Sequence of chain 1.B:
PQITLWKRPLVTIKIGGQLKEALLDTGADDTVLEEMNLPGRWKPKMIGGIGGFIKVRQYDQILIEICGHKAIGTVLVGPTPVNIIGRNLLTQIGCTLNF

Sequence of chain 1.A:
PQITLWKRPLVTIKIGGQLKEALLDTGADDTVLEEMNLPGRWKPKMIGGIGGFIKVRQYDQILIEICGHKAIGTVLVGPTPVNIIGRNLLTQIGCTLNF

Binding-site contacts:
Ligand atom C1 contacts residue ASP30 of chain 1.A at 3.3 Å.
Ligand atom O9 contacts residue ILE84 of chain 1.A at 3.8 Å.
Ligand atom O10 contacts residue ILE50 of chain 1.B at 3.1 Å.
Ligand atom C16 contacts residue ASP25 of chain 1.A at 3.0 Å.
Ligand atom C19 contacts residue GLY27 of chain 1.B at 3.8 Å.
Ligand atom O26 contacts residue ASP29 of chain 1.B at 3.2 Å (salt-bridge).
Ligand atom O9 contacts residue ILE50 of chain 1.B at 3.7 Å.
Ligand atom O18 contacts residue ALA28 of chain 1.B at 3.7 Å.
Ligand atom O26 contacts residue ASP30 of chain 1.B at 3.0 Å (salt-bridge).
Ligand atom O18 contacts residue ASP25 of chain 1.A at 2.5 Å (salt-bridge).
Ligand atom C6 contacts residue GLY48 of chain 1.A at 3.3 Å.
Ligand atom C34 contacts residue PRO81 of chain 1.A at 3.7 Å (hydrophobic).
Ligand atom C32 contacts residue GLY27 of chain 1.B at 3.7 Å.
Ligand atom C12 contacts residue GLY27 of chain 1.A at 3.5 Å.
Ligand atom C13 contacts residue ASP25 of chain 1.B at 3.8 Å.
Ligand atom C4 contacts residue ALA28 of chain 1.A at 3.4 Å (hydrophobic).
Ligand atom C17 contacts residue ASP25 of chain 1.B at 3.2 Å.
Ligand atom O23 contacts residue ALA28 of chain 1.B at 3.4 Å.
Ligand atom C34 contacts residue GLY49 of chain 1.B at 3.7 Å.
Ligand atom C19 contacts residue ASP25 of chain 1.A at 3.8 Å.
Ligand atom O28 contacts residue ALA28 of chain 1.B at 3.8 Å.
Ligand atom C32 contacts residue ASP25 of chain 1.A at 3.2 Å.
Ligand atom C32 contacts residue ILE84 of chain 1.A at 3.8 Å (hydrophobic).
Ligand atom O18 contacts residue ASP25 of chain 1.B at 2.5 Å (salt-bridge).
Ligand atom O26 contacts residue ALA28 of chain 1.B at 3.8 Å.
Ligand atom O10 contacts residue GLY49 of chain 1.A at 3.4 Å.
Ligand atom C31 contacts residue GLY48 of chain 1.B at 3.3 Å.
Ligand atom C3 contacts residue ASP30 of chain 1.A at 3.3 Å.
Ligand atom C3 contacts residue ALA28 of chain 1.A at 3.5 Å (hydrophobic).
Ligand atom C30 contacts residue GLY48 of chain 1.B at 3.1 Å.
Ligand atom C34 contacts residue ILE50 of chain 1.B at 3.8 Å (hydrophobic).
Ligand atom N20 contacts residue GLY27 of chain 1.B at 2.9 Å (h-bond).
Ligand atom O1 contacts residue ASP30 of chain 1.A at 3.2 Å (salt-bridge).
Ligand atom C3 contacts residue VAL32 of chain 1.A at 3.5 Å (hydrophobic).
Ligand atom C27 contacts residue ASP29 of chain 1.B at 3.5 Å.
Ligand atom O18 contacts residue GLY27 of chain 1.B at 3.2 Å.
Ligand atom C15 contacts residue GLY27 of chain 1.A at 3.8 Å.
Ligand atom C37 contacts residue GLY27 of chain 1.B at 3.2 Å.
Ligand atom O28 contacts residue ASP29 of chain 1.B at 2.8 Å (salt-bridge).
Ligand atom C17 contacts residue ASP25 of chain 1.A at 3.2 Å.

The protein below binds the small molecule below.
Small molecule (SMILES): CC[C@H](C)CN(C[C@@H](O)[C@H](Cc1ccccc1)NC(=O)O[C@H]1CO[C@H]2OCC[C@H]21)S(=O)(=O)c1ccc(OC)cc1